Sequence of chain 1.E:
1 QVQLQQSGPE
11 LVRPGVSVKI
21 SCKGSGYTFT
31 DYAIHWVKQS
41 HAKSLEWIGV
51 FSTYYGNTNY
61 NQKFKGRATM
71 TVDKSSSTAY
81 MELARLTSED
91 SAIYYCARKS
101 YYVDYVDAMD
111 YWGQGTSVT

Sequence of chain 1.D:
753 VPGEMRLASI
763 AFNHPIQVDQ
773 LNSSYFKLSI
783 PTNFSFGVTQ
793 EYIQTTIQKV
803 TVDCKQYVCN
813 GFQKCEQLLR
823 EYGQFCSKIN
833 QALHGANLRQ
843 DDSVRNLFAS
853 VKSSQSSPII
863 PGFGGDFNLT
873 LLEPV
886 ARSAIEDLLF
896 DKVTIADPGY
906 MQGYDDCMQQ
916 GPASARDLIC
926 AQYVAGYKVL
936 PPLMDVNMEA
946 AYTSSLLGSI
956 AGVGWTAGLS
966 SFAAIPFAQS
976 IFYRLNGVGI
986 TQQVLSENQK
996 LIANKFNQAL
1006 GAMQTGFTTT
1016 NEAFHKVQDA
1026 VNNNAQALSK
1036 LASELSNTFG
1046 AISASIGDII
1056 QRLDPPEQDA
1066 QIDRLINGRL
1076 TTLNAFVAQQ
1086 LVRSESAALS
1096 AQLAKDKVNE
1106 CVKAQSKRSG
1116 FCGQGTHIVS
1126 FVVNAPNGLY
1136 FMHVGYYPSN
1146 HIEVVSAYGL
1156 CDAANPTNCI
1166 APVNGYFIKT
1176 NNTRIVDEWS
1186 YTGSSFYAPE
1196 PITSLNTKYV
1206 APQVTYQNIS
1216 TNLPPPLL

Binding-site contacts:
Ligand atom C2 contacts residue ASP104 of chain 1.E at 3.4 Å.
Ligand atom C3 contacts residue ASN1176 of chain 1.D at 3.7 Å.
Ligand atom C5 contacts residue ASP104 of chain 1.E at 4.5 Å.
Ligand atom O3 contacts residue ASP104 of chain 1.E at 4.0 Å.
Ligand atom C5 contacts residue ASN1176 of chain 1.D at 3.6 Å.
Ligand atom C1 contacts residue ASP104 of chain 1.E at 3.5 Å.
Ligand atom O6 contacts residue TYR101 of chain 1.E at 3.4 Å (h-bond).
Ligand atom C7 contacts residue ASN1176 of chain 1.D at 3.8 Å.
Ligand atom N2 contacts residue ASP104 of chain 1.E at 3.0 Å (salt-bridge).
Ligand atom O7 contacts residue ASN1176 of chain 1.D at 4.2 Å.
Ligand atom C8 contacts residue GLU1148 of chain 1.D at 4.1 Å.
Ligand atom C7 contacts residue ASP104 of chain 1.E at 3.8 Å.
Ligand atom C1 contacts residue ASN1176 of chain 1.D at 1.4 Å.
Ligand atom C2 contacts residue ASN1176 of chain 1.D at 2.4 Å.
Ligand atom C5 contacts residue TYR101 of chain 1.E at 3.6 Å (hydrophobic).
Ligand atom C6 contacts residue TYR101 of chain 1.E at 3.6 Å (hydrophobic).
Ligand atom O5 contacts residue TYR101 of chain 1.E at 3.9 Å.
Ligand atom O7 contacts residue ILE1147 of chain 1.D at 4.1 Å.
Ligand atom C3 contacts residue ASP104 of chain 1.E at 3.3 Å.
Ligand atom O5 contacts residue ASN1176 of chain 1.D at 2.3 Å (h-bond).
Ligand atom N2 contacts residue ASN1176 of chain 1.D at 2.9 Å (h-bond).
Ligand atom C4 contacts residue ASP104 of chain 1.E at 4.4 Å.
Ligand atom C8 contacts residue ASP104 of chain 1.E at 3.4 Å.
Ligand atom C4 contacts residue ASN1176 of chain 1.D at 4.2 Å.

The protein below binds the small molecule below.
Small molecule (SMILES): CC(=O)N[C@H]1[C@H](O[C@H]2[C@H](O)[C@@H](NC(C)=O)CO[C@@H]2CO)O[C@H](CO)[C@@H](O)[C@@H]1O